A protein and the small-molecule ligand that binds it are described below.
Small molecule (SMILES): NC(=[NH2+])NCCC[C@H](N)C(=O)O

Sequence of chain 1.A:
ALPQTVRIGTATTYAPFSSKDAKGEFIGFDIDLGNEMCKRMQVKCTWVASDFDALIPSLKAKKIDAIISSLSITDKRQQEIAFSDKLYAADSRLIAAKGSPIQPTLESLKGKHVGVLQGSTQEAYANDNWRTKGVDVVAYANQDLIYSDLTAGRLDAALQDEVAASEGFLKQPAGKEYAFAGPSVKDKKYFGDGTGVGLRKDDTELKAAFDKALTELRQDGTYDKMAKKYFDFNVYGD

Binding-site contacts:
Ligand atom CB contacts residue TYR14 of chain 1.A at 3.6 Å (hydrophobic).
Ligand atom NH1 contacts residue LEU117 of chain 1.A at 3.5 Å.
Ligand atom O contacts residue LEU71 of chain 1.A at 3.8 Å.
Ligand atom CA contacts residue SER70 of chain 1.A at 3.8 Å.
Ligand atom N contacts residue SER72 of chain 1.A at 3.0 Å (h-bond).
Ligand atom CG contacts residue SER69 of chain 1.A at 3.9 Å.
Ligand atom CZ contacts residue TYR14 of chain 1.A at 3.4 Å (hydrophobic).
Ligand atom CB contacts residue GLN122 of chain 1.A at 3.6 Å.
Ligand atom NE contacts residue PHE52 of chain 1.A at 3.4 Å.
Ligand atom C contacts residue ARG77 of chain 1.A at 3.6 Å.
Ligand atom OXT contacts residue THR121 of chain 1.A at 2.9 Å (h-bond).
Ligand atom CD contacts residue LEU117 of chain 1.A at 3.6 Å (hydrophobic).
Ligand atom NH2 contacts residue TYR14 of chain 1.A at 3.4 Å.
Ligand atom CA contacts residue THR121 of chain 1.A at 3.6 Å.
Ligand atom C contacts residue PHE52 of chain 1.A at 3.7 Å (hydrophobic).
Ligand atom NE contacts residue TYR14 of chain 1.A at 3.5 Å.
Ligand atom NE contacts residue SER69 of chain 1.A at 2.9 Å (h-bond).
Ligand atom CZ contacts residue SER69 of chain 1.A at 3.5 Å.
Ligand atom OXT contacts residue SER120 of chain 1.A at 3.2 Å.
Ligand atom CD contacts residue PHE52 of chain 1.A at 3.4 Å (hydrophobic).
Ligand atom OXT contacts residue ARG77 of chain 1.A at 2.9 Å (salt-bridge).
Ligand atom NH1 contacts residue PHE52 of chain 1.A at 3.6 Å.
Ligand atom CB contacts residue ASP161 of chain 1.A at 3.8 Å.
Ligand atom CG contacts residue PHE52 of chain 1.A at 3.7 Å (hydrophobic).
Ligand atom N contacts residue SER70 of chain 1.A at 2.8 Å (h-bond).
Ligand atom OXT contacts residue PHE52 of chain 1.A at 3.5 Å.
Ligand atom CD contacts residue TYR14 of chain 1.A at 3.6 Å (hydrophobic).
Ligand atom NH2 contacts residue SER69 of chain 1.A at 2.9 Å (h-bond).
Ligand atom CZ contacts residue PHE52 of chain 1.A at 3.5 Å (hydrophobic).
Ligand atom N contacts residue ASP161 of chain 1.A at 2.9 Å (salt-bridge).
Ligand atom O contacts residue SER72 of chain 1.A at 3.0 Å (h-bond).
Ligand atom NH1 contacts residue TYR14 of chain 1.A at 3.4 Å.
Ligand atom C contacts residue THR121 of chain 1.A at 3.6 Å.
Ligand atom CG contacts residue SER70 of chain 1.A at 3.3 Å.
Ligand atom O contacts residue PHE52 of chain 1.A at 3.6 Å.
Ligand atom O contacts residue ARG77 of chain 1.A at 2.8 Å (salt-bridge).
Ligand atom CA contacts residue ASP161 of chain 1.A at 3.6 Å.
Ligand atom O contacts residue SER70 of chain 1.A at 3.4 Å (h-bond).
Ligand atom CA contacts residue GLN122 of chain 1.A at 3.7 Å.
Ligand atom NH2 contacts residue ALA11 of chain 1.A at 3.0 Å (h-bond).